A small-molecule ligand and the protein it binds are described below.
Small molecule (SMILES): CC(=O)N[C@H]1[C@H](O[C@H]2[C@H](O)[C@@H](NC(C)=O)CO[C@@H]2CO)O[C@H](CO)[C@@H](O)[C@@H]1O

Sequence of chain 1.A:
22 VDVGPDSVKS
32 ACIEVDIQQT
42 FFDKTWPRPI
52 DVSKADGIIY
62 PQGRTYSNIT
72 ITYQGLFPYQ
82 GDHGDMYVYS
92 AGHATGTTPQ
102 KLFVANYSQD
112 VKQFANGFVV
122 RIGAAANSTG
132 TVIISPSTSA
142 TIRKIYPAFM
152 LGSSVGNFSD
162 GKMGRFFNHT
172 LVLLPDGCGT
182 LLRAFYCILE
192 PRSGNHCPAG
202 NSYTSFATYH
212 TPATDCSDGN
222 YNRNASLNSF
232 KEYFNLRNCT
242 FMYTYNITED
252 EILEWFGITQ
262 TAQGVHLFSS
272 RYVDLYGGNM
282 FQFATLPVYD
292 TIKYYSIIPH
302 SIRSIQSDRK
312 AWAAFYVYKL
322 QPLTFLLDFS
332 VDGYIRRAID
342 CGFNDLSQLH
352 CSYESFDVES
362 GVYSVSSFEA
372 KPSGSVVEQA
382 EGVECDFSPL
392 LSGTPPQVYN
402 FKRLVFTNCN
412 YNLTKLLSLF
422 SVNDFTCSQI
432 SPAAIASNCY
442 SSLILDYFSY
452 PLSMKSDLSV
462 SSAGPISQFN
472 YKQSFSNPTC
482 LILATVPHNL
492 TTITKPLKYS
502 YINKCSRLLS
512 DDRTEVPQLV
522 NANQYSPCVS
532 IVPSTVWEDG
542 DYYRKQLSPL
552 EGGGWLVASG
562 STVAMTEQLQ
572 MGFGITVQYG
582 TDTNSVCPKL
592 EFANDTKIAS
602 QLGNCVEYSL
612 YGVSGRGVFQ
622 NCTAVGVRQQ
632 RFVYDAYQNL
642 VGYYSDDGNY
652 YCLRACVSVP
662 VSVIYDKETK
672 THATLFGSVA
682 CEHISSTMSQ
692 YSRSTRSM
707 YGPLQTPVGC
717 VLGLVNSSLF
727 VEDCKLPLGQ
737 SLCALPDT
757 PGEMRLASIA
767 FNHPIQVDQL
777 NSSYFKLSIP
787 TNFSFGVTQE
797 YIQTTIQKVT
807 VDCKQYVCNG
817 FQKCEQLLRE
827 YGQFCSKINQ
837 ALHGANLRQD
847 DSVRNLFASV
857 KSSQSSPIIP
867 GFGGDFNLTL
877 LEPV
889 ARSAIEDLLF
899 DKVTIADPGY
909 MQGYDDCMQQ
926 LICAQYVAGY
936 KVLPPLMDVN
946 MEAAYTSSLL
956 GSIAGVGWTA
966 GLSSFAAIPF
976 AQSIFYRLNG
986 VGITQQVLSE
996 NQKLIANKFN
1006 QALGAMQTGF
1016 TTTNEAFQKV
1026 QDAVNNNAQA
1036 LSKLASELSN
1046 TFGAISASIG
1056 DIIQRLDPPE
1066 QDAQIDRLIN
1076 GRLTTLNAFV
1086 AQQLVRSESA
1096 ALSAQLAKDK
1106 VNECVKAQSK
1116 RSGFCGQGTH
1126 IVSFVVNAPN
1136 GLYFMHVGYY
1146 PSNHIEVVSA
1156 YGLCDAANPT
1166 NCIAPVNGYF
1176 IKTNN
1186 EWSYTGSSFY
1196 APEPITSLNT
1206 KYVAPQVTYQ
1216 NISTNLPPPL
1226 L

Binding-site contacts:
Ligand atom C8 contacts residue ASN69 of chain 1.A at 4.3 Å.
Ligand atom C7 contacts residue ASN69 of chain 1.A at 3.1 Å.
Ligand atom C1 contacts residue ASN69 of chain 1.A at 1.4 Å.
Ligand atom C2 contacts residue ASN69 of chain 1.A at 2.4 Å.
Ligand atom N2 contacts residue ASN69 of chain 1.A at 2.8 Å (h-bond).
Ligand atom C4 contacts residue ASN69 of chain 1.A at 4.2 Å.
Ligand atom N2 contacts residue VAL332 of chain 1.A at 4.3 Å.
Ligand atom C5 contacts residue ASN69 of chain 1.A at 3.7 Å.
Ligand atom C3 contacts residue ASN69 of chain 1.A at 3.8 Å.
Ligand atom O7 contacts residue ASN69 of chain 1.A at 3.1 Å (h-bond).
Ligand atom C8 contacts residue VAL332 of chain 1.A at 3.7 Å (hydrophobic).
Ligand atom O5 contacts residue ASN69 of chain 1.A at 2.4 Å (h-bond).
Ligand atom C7 contacts residue VAL332 of chain 1.A at 4.3 Å (hydrophobic).